Sequence of chain 1.C:
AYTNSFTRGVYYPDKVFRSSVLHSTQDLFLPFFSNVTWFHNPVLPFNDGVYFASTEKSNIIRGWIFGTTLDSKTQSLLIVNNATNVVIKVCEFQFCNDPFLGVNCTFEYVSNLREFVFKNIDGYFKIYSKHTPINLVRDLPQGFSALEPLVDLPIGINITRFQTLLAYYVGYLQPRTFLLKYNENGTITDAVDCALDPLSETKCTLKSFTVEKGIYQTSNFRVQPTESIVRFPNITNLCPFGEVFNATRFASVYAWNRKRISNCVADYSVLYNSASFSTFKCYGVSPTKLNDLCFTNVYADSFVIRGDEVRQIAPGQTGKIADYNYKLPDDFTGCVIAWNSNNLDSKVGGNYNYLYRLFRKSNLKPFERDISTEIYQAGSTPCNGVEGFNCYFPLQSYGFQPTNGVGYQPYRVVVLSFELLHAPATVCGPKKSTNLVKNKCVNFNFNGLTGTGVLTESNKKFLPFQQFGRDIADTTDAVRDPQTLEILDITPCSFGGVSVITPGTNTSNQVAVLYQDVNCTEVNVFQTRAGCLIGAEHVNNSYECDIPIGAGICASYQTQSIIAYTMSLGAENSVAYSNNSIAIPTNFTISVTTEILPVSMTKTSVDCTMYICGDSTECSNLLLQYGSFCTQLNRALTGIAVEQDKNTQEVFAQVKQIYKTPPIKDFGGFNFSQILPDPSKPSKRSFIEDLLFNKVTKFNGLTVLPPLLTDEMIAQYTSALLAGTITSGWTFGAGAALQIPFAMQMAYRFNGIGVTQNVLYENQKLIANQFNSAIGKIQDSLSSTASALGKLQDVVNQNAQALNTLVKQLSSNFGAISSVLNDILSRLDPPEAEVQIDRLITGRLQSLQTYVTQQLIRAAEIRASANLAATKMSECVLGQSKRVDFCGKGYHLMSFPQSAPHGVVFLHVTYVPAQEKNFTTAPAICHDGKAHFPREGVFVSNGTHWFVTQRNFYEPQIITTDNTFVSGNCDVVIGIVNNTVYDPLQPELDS

Binding-site contacts:
Ligand atom C8 contacts residue ILE1132 of chain 1.C at 4.2 Å (hydrophobic).
Ligand atom C7 contacts residue ASN1134 of chain 1.C at 3.2 Å.
Ligand atom O5 contacts residue ASN1134 of chain 1.C at 2.4 Å (h-bond).
Ligand atom C2 contacts residue ASN1134 of chain 1.C at 2.5 Å.
Ligand atom C4 contacts residue ASN1134 of chain 1.C at 4.2 Å.
Ligand atom C1 contacts residue ASN1134 of chain 1.C at 1.4 Å.
Ligand atom N2 contacts residue ASN1134 of chain 1.C at 2.9 Å (h-bond).
Ligand atom C8 contacts residue ASN1134 of chain 1.C at 4.4 Å.
Ligand atom O7 contacts residue ASN1134 of chain 1.C at 3.2 Å (h-bond).
Ligand atom C3 contacts residue ASN1134 of chain 1.C at 3.8 Å.
Ligand atom C5 contacts residue ASN1134 of chain 1.C at 3.7 Å.

The small molecule below binds the protein below.
Small molecule (SMILES): CC(=O)N[C@@H]1[C@@H](O)[C@H](O)[C@@H](CO)O[C@H]1O